Sequence of chain 2.A:
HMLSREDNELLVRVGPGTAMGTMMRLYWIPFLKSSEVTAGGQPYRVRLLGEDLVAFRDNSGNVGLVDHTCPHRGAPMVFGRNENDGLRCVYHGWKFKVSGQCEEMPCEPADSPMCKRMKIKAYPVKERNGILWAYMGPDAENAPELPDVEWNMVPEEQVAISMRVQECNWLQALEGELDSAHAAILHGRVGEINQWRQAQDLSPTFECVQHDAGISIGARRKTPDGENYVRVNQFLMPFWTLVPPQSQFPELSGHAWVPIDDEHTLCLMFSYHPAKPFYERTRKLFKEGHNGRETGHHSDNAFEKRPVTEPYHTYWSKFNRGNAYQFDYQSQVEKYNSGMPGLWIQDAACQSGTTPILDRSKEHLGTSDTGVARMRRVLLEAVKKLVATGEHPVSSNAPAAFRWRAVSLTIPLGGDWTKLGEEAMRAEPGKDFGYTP

Binding-site contacts:
Ligand atom C contacts residue HIS183 of chain 2.A at 3.5 Å.
Ligand atom C contacts residue ASP351 of chain 2.A at 3.6 Å.
Ligand atom OE1 contacts residue PRO248 of chain 2.A at 4.3 Å.
Ligand atom C contacts residue HIS188 of chain 2.A at 3.6 Å.
Ligand atom CG contacts residue HIS183 of chain 2.A at 4.5 Å.
Ligand atom OXT contacts residue ASP351 of chain 2.A at 2.5 Å (salt-bridge).
Ligand atom CG contacts residue VAL247 of chain 2.A at 3.8 Å (hydrophobic).
Ligand atom O contacts residue ALA184 of chain 2.A at 3.9 Å.
Ligand atom O contacts residue ASP351 of chain 2.A at 4.2 Å.
Ligand atom CD contacts residue ARG235 of chain 2.A at 3.9 Å.
Ligand atom CB contacts residue HIS183 of chain 2.A at 4.3 Å.
Ligand atom OXT contacts residue FE21 of chain 2.H at 1.8 Å.
Ligand atom OE2 contacts residue GLU178 of chain 2.A at 4.3 Å.
Ligand atom CA contacts residue VAL247 of chain 2.A at 4.3 Å (hydrophobic).
Ligand atom CA contacts residue GLU178 of chain 2.A at 4.0 Å.
Ligand atom CD contacts residue ASN237 of chain 2.A at 4.0 Å.
Ligand atom OE1 contacts residue GLN202 of chain 2.A at 4.4 Å.
Ligand atom CB contacts residue GLU178 of chain 2.A at 4.2 Å.
Ligand atom N contacts residue ASP351 of chain 2.A at 4.3 Å.
Ligand atom N contacts residue FE21 of chain 2.H at 4.5 Å.
Ligand atom OE2 contacts residue SER181 of chain 2.A at 4.2 Å.
Ligand atom O contacts residue FE21 of chain 2.H at 2.5 Å.
Ligand atom OE1 contacts residue ARG235 of chain 2.A at 2.9 Å (salt-bridge).
Ligand atom OE1 contacts residue VAL247 of chain 2.A at 4.4 Å.
Ligand atom N contacts residue VAL247 of chain 2.A at 4.1 Å.
Ligand atom O contacts residue HIS183 of chain 2.A at 3.3 Å (h-bond).
Ligand atom CA contacts residue FE21 of chain 2.H at 4.0 Å.
Ligand atom N contacts residue GLU178 of chain 2.A at 2.7 Å (salt-bridge).
Ligand atom OXT contacts residue HIS188 of chain 2.A at 3.3 Å (h-bond).
Ligand atom OE2 contacts residue HIS183 of chain 2.A at 4.3 Å.
Ligand atom CD contacts residue VAL247 of chain 2.A at 4.2 Å (hydrophobic).
Ligand atom OE1 contacts residue ASN237 of chain 2.A at 4.3 Å.
Ligand atom C contacts residue FE21 of chain 2.H at 2.5 Å.
Ligand atom O contacts residue HIS188 of chain 2.A at 3.1 Å (h-bond).
Ligand atom CG contacts residue ARG235 of chain 2.A at 4.3 Å.
Ligand atom OXT contacts residue HIS183 of chain 2.A at 3.1 Å (h-bond).
Ligand atom OE2 contacts residue ASN237 of chain 2.A at 3.3 Å (h-bond).
Ligand atom OE1 contacts residue SER181 of chain 2.A at 4.4 Å.
Ligand atom CB contacts residue VAL247 of chain 2.A at 3.6 Å (hydrophobic).

The protein below binds the small molecule below.
Small molecule (SMILES): N[C@@H](CCC(=O)O)C(=O)O